Sequence of chain 1.B:
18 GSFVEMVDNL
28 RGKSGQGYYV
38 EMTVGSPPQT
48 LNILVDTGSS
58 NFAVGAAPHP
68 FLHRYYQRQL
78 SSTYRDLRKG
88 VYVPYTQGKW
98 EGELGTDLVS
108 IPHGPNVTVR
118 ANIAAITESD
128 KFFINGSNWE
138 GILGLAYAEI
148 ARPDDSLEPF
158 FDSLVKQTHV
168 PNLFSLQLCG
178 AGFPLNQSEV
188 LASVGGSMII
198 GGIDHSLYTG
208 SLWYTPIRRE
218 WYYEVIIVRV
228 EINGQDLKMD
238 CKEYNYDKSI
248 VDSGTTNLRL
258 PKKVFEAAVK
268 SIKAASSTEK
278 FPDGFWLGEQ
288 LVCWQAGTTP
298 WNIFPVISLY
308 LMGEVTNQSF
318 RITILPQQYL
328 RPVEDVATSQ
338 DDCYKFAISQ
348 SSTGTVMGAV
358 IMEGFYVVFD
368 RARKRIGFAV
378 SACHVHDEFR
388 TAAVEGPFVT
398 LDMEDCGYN

Binding-site contacts:
Ligand atom C9 contacts residue THR252 of chain 1.B at 3.8 Å.
Ligand atom C15 contacts residue GLY251 of chain 1.B at 3.1 Å.
Ligand atom N5 contacts residue GLY32 of chain 1.B at 4.0 Å.
Ligand atom O2 contacts residue THR253 of chain 1.B at 2.9 Å (h-bond).
Ligand atom C4 contacts residue SER56 of chain 1.B at 4.0 Å.
Ligand atom N3 contacts residue ASP249 of chain 1.B at 3.0 Å (salt-bridge).
Ligand atom C15 contacts residue THR252 of chain 1.B at 3.2 Å.
Ligand atom N5 contacts residue THR253 of chain 1.B at 2.7 Å (h-bond).
Ligand atom C8 contacts residue GLY251 of chain 1.B at 3.6 Å.
Ligand atom N3 contacts residue ASP53 of chain 1.B at 2.9 Å (salt-bridge).
Ligand atom C17 contacts residue THR253 of chain 1.B at 3.8 Å.
Ligand atom C21 contacts residue GLN33 of chain 1.B at 3.7 Å.
Ligand atom C2 contacts residue ASP249 of chain 1.B at 4.0 Å.
Ligand atom C1 contacts residue ASP53 of chain 1.B at 3.8 Å.
Ligand atom C8 contacts residue LEU51 of chain 1.B at 3.9 Å (hydrophobic).
Ligand atom C21 contacts residue LEU51 of chain 1.B at 3.9 Å (hydrophobic).
Ligand atom C19 contacts residue GLY32 of chain 1.B at 3.9 Å.
Ligand atom C5 contacts residue ILE139 of chain 1.B at 4.0 Å (hydrophobic).
Ligand atom C20 contacts residue THR253 of chain 1.B at 3.5 Å.
Ligand atom C19 contacts residue GLY251 of chain 1.B at 3.8 Å.
Ligand atom C17 contacts residue GLY32 of chain 1.B at 3.6 Å.
Ligand atom C2 contacts residue ASP53 of chain 1.B at 3.3 Å.
Ligand atom O2 contacts residue THR252 of chain 1.B at 3.7 Å.
Ligand atom N3 contacts residue GLY55 of chain 1.B at 3.7 Å.
Ligand atom N1 contacts residue SER56 of chain 1.B at 3.9 Å.
Ligand atom C11 contacts residue THR252 of chain 1.B at 4.0 Å.
Ligand atom C14 contacts residue GLY251 of chain 1.B at 3.2 Å.
Ligand atom C7 contacts residue PHE129 of chain 1.B at 4.0 Å (hydrophobic).
Ligand atom N1 contacts residue ASP53 of chain 1.B at 2.6 Å (salt-bridge).
Ligand atom C8 contacts residue ILE139 of chain 1.B at 4.0 Å (hydrophobic).
Ligand atom C8 contacts residue ASP53 of chain 1.B at 3.9 Å.
Ligand atom C14 contacts residue THR252 of chain 1.B at 3.7 Å.
Ligand atom C19 contacts residue GLN33 of chain 1.B at 3.8 Å.
Ligand atom C19 contacts residue GLY34 of chain 1.B at 3.9 Å.
Ligand atom C18 contacts residue ILE131 of chain 1.B at 3.7 Å (hydrophobic).
Ligand atom C9 contacts residue ASP249 of chain 1.B at 3.6 Å.
Ligand atom C21 contacts residue GLY34 of chain 1.B at 3.8 Å.
Ligand atom C21 contacts residue GLY251 of chain 1.B at 3.5 Å.
Ligand atom C10 contacts residue THR252 of chain 1.B at 3.4 Å.
Ligand atom N3 contacts residue GLY251 of chain 1.B at 3.9 Å.

A protein and the small-molecule ligand that binds it are described below.
Small molecule (SMILES): [H]/N=C1/N[C@](C)(CC(C)C)C(=O)N1Cc1ccc(CNC(=O)NCCCC)cc1